Sequence of chain 1.I:
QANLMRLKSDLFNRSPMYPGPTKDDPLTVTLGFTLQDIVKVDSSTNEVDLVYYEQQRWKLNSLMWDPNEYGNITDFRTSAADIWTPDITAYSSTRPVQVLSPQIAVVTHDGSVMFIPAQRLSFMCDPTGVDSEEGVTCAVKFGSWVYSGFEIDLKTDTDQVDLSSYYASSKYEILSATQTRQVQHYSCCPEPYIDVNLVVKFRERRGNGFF

Sequence of chain 1.J:
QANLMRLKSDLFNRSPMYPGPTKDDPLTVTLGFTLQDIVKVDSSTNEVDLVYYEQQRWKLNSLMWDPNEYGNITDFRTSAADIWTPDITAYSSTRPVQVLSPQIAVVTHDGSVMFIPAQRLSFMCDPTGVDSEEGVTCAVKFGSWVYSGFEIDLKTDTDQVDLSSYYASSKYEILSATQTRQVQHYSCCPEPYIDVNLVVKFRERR

A protein and the small-molecule ligand that binds it are described below.
Small molecule (SMILES): CC(=O)C1=CCC[C@@H]2CC[C@H]1N2

Binding-site contacts:
Ligand atom C11 contacts residue VAL125 of chain 1.I at 4.3 Å (hydrophobic).
Ligand atom C6 contacts residue ILE135 of chain 1.I at 4.0 Å (hydrophobic).
Ligand atom C7 contacts residue TYR212 of chain 1.J at 4.1 Å (hydrophobic).
Ligand atom C9 contacts residue CYS207 of chain 1.J at 3.5 Å (hydrophobic).
Ligand atom C3 contacts residue CYS207 of chain 1.J at 4.0 Å (hydrophobic).
Ligand atom C2 contacts residue TYR72 of chain 1.I at 3.9 Å (hydrophobic).
Ligand atom C11 contacts residue VAL165 of chain 1.J at 4.2 Å (hydrophobic).
Ligand atom C11 contacts residue CYS208 of chain 1.J at 4.2 Å (hydrophobic).
Ligand atom O12 contacts residue VAL165 of chain 1.J at 3.8 Å.
Ligand atom C1 contacts residue TRP164 of chain 1.J at 3.9 Å (hydrophobic).
Ligand atom C9 contacts residue TRP164 of chain 1.J at 3.3 Å (hydrophobic).
Ligand atom C6 contacts residue CYS207 of chain 1.J at 4.0 Å (hydrophobic).
Ligand atom C10 contacts residue ILE135 of chain 1.I at 3.7 Å (hydrophobic).
Ligand atom C11 contacts residue TRP164 of chain 1.J at 4.2 Å (hydrophobic).
Ligand atom C9 contacts residue TYR212 of chain 1.J at 3.7 Å (hydrophobic).
Ligand atom C8 contacts residue TYR205 of chain 1.J at 4.0 Å (hydrophobic).
Ligand atom C11 contacts residue ILE135 of chain 1.I at 4.1 Å (hydrophobic).
Ligand atom C11 contacts residue TYR212 of chain 1.J at 4.1 Å (hydrophobic).
Ligand atom C7 contacts residue TRP164 of chain 1.J at 3.5 Å (hydrophobic).
Ligand atom C8 contacts residue CYS207 of chain 1.J at 3.6 Å (hydrophobic).
Ligand atom O12 contacts residue TRP164 of chain 1.J at 3.6 Å (h-bond).
Ligand atom C7 contacts residue TYR205 of chain 1.J at 3.9 Å (hydrophobic).
Ligand atom C2 contacts residue TRP164 of chain 1.J at 4.4 Å (hydrophobic).
Ligand atom C7 contacts residue TYR110 of chain 1.J at 3.4 Å (hydrophobic).
Ligand atom C3 contacts residue TYR72 of chain 1.I at 4.0 Å (hydrophobic).
Ligand atom C8 contacts residue TYR212 of chain 1.J at 3.7 Å (hydrophobic).
Ligand atom O12 contacts residue ILE135 of chain 1.I at 3.5 Å.
Ligand atom C3 contacts residue ILE135 of chain 1.I at 4.0 Å (hydrophobic).
Ligand atom C11 contacts residue MET133 of chain 1.I at 3.8 Å (hydrophobic).
Ligand atom C4 contacts residue TRP164 of chain 1.J at 3.7 Å (hydrophobic).
Ligand atom C6 contacts residue TRP164 of chain 1.J at 3.2 Å (hydrophobic).
Ligand atom N5 contacts residue TRP164 of chain 1.J at 3.1 Å (h-bond).
Ligand atom C1 contacts residue TYR110 of chain 1.J at 3.8 Å (hydrophobic).
Ligand atom C2 contacts residue TYR205 of chain 1.J at 3.9 Å (hydrophobic).
Ligand atom C8 contacts residue TRP164 of chain 1.J at 3.9 Å (hydrophobic).
Ligand atom C10 contacts residue TRP164 of chain 1.J at 3.4 Å (hydrophobic).
Ligand atom C4 contacts residue ILE135 of chain 1.I at 4.0 Å (hydrophobic).
Ligand atom C8 contacts residue CYS208 of chain 1.J at 4.3 Å (hydrophobic).
Ligand atom C10 contacts residue VAL165 of chain 1.J at 4.2 Å (hydrophobic).
Ligand atom C9 contacts residue CYS208 of chain 1.J at 3.9 Å (hydrophobic).